Binding-site contacts:
Ligand atom C2 contacts residue PRO919 of chain 1.A at 4.3 Å (hydrophobic).
Ligand atom O3 contacts residue ASP917 of chain 1.A at 3.3 Å.
Ligand atom C2 contacts residue ASP917 of chain 1.A at 3.1 Å.
Ligand atom O5 contacts residue TRP958 of chain 1.A at 3.6 Å.
Ligand atom C4 contacts residue TYR916 of chain 1.A at 3.9 Å (hydrophobic).
Ligand atom C1 contacts residue TYR916 of chain 1.A at 3.7 Å (hydrophobic).
Ligand atom C3 contacts residue TRP958 of chain 1.A at 3.9 Å (hydrophobic).
Ligand atom C3 contacts residue ASN952 of chain 1.A at 4.1 Å.
Ligand atom O5 contacts residue TYR916 of chain 1.A at 3.2 Å (h-bond).
Ligand atom C3 contacts residue ASP917 of chain 1.A at 3.9 Å.
Ligand atom O3 contacts residue ASN952 of chain 1.A at 4.3 Å.
Ligand atom C5 contacts residue TRP958 of chain 1.A at 4.3 Å (hydrophobic).
Ligand atom C6 contacts residue TYR916 of chain 1.A at 3.4 Å (hydrophobic).
Ligand atom C1 contacts residue ASP917 of chain 1.A at 4.2 Å.
Ligand atom O2 contacts residue ASP917 of chain 1.A at 3.2 Å (salt-bridge).
Ligand atom O2 contacts residue PRO919 of chain 1.A at 3.7 Å.
Ligand atom C4 contacts residue TRP958 of chain 1.A at 4.2 Å (hydrophobic).
Ligand atom C2 contacts residue TYR916 of chain 1.A at 4.2 Å (hydrophobic).
Ligand atom C6 contacts residue TRP958 of chain 1.A at 3.6 Å (hydrophobic).
Ligand atom O3 contacts residue TRP958 of chain 1.A at 3.0 Å.
Ligand atom C5 contacts residue TYR916 of chain 1.A at 3.7 Å (hydrophobic).

Sequence of chain 1.A:
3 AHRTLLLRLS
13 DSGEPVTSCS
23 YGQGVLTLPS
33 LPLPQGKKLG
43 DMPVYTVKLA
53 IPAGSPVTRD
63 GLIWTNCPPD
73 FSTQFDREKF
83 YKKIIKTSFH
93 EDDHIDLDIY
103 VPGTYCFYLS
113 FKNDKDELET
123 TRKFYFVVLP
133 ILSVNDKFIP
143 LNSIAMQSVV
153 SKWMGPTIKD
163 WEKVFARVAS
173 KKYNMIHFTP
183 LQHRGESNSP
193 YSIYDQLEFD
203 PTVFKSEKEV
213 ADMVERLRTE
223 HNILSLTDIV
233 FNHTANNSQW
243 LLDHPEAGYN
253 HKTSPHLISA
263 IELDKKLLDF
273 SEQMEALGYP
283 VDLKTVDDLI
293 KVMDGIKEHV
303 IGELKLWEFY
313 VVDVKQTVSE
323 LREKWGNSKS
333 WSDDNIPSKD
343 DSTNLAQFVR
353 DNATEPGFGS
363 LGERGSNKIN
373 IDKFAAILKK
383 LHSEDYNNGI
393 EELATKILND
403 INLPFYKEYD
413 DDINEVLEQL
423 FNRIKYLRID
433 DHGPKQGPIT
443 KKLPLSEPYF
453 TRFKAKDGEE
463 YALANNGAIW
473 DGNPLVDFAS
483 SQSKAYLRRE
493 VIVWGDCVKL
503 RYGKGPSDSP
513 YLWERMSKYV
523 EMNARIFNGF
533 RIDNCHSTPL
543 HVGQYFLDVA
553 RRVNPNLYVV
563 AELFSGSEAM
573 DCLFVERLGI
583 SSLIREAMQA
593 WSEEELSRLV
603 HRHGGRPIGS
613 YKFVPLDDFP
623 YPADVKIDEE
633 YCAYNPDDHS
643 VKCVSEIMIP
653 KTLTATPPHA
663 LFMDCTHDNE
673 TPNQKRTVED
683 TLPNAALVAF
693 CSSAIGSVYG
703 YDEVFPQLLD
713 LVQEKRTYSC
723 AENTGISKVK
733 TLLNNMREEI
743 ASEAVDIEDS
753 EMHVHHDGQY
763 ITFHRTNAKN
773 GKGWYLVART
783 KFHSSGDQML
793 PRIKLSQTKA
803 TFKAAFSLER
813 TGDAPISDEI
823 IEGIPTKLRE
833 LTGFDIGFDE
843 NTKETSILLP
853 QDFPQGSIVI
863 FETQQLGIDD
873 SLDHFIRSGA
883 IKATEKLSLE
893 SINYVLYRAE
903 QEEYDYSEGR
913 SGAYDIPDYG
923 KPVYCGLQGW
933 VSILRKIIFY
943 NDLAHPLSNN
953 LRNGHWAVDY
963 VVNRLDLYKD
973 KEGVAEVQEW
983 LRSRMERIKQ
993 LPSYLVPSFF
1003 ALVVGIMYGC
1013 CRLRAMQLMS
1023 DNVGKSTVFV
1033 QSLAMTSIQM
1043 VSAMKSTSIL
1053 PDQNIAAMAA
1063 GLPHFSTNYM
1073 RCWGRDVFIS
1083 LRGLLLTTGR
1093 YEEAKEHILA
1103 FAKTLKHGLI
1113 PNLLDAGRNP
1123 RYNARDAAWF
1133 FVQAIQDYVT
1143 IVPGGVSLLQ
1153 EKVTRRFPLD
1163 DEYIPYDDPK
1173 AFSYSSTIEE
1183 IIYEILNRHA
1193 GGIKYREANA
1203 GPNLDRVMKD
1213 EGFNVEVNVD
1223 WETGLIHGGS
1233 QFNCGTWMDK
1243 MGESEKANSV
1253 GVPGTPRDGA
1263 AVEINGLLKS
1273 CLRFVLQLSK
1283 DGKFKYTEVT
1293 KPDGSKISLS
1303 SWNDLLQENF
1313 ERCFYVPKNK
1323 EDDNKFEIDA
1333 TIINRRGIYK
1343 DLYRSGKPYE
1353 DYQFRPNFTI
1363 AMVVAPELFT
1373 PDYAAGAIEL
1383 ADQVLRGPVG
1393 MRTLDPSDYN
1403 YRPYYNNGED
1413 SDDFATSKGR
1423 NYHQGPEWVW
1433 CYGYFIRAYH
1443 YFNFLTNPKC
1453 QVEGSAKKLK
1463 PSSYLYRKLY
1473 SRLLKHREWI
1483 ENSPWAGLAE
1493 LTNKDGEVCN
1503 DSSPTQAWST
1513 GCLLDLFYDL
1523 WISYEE

This protein binds this small molecule.
Small molecule (SMILES): OC[C@H]1O[C@H](O[C@H]2[C@H](O)[C@@H](O)[C@@H](O[C@H]3[C@H](O)[C@@H](O)CO[C@@H]3CO)O[C@@H]2CO)[C@H](O)[C@@H](O)[C@@H]1O